This small molecule binds to this protein.
Small molecule (SMILES): c1coc(CNc2ncnc3sc4c(c23)CCCC4)c1

Sequence of chain 1.A:
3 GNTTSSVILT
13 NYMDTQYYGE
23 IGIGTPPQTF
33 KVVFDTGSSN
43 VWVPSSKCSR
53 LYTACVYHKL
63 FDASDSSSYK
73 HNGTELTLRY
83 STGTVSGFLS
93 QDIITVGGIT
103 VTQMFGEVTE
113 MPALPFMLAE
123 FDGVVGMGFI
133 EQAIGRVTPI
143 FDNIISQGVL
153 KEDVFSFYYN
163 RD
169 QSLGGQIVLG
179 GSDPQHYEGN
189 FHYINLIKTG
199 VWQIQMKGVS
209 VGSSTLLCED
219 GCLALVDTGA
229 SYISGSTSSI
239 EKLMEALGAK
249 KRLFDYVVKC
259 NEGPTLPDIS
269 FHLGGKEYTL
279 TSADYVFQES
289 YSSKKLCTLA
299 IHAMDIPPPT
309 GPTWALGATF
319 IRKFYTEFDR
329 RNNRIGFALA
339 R

Binding-site contacts:
Ligand atom C11 contacts residue TYR82 of chain 1.A at 3.5 Å (hydrophobic).
Ligand atom C1 contacts residue SER229 of chain 1.A at 3.3 Å.
Ligand atom C10 contacts residue TYR82 of chain 1.A at 3.6 Å (hydrophobic).
Ligand atom C7 contacts residue PHE123 of chain 1.A at 3.6 Å (hydrophobic).
Ligand atom C17 contacts residue TYR19 of chain 1.A at 3.9 Å (hydrophobic).
Ligand atom O20 contacts residue ALA228 of chain 1.A at 3.4 Å.
Ligand atom C18 contacts residue GLY227 of chain 1.A at 3.8 Å.
Ligand atom C14 contacts residue PHE123 of chain 1.A at 3.7 Å (hydrophobic).
Ligand atom C18 contacts residue THR226 of chain 1.A at 3.3 Å.
Ligand atom C1 contacts residue THR17 of chain 1.A at 3.1 Å.
Ligand atom C19 contacts residue GLY227 of chain 1.A at 3.8 Å.
Ligand atom O20 contacts residue THR17 of chain 1.A at 3.1 Å (h-bond).
Ligand atom C3 contacts residue DMS1 of chain 1.H at 3.3 Å.
Ligand atom C18 contacts residue TYR19 of chain 1.A at 3.4 Å (hydrophobic).
Ligand atom C5 contacts residue DMS1 of chain 1.G at 3.6 Å.
Ligand atom C7 contacts residue THR84 of chain 1.A at 3.8 Å.
Ligand atom C12 contacts residue VAL126 of chain 1.A at 3.9 Å (hydrophobic).
Ligand atom S8 contacts residue PRO117 of chain 1.A at 3.8 Å.
Ligand atom C17 contacts residue GLY227 of chain 1.A at 3.6 Å.
Ligand atom C13 contacts residue GLY227 of chain 1.A at 3.2 Å.
Ligand atom O20 contacts residue SER229 of chain 1.A at 3.5 Å (h-bond).
Ligand atom C11 contacts residue ASP37 of chain 1.A at 3.9 Å.
Ligand atom C19 contacts residue ALA228 of chain 1.A at 3.8 Å (hydrophobic).
Ligand atom C15 contacts residue PHE123 of chain 1.A at 3.5 Å (hydrophobic).
Ligand atom C19 contacts residue THR226 of chain 1.A at 3.1 Å.
Ligand atom N4 contacts residue DMS1 of chain 1.H at 3.5 Å.
Ligand atom S8 contacts residue THR84 of chain 1.A at 3.8 Å.
Ligand atom C15 contacts residue DMS1 of chain 1.H at 3.8 Å.
Ligand atom S8 contacts residue PHE118 of chain 1.A at 3.5 Å.
Ligand atom C1 contacts residue GLY227 of chain 1.A at 3.3 Å.
Ligand atom C1 contacts residue DMS1 of chain 1.H at 3.6 Å.
Ligand atom C17 contacts residue VAL35 of chain 1.A at 3.6 Å (hydrophobic).
Ligand atom C18 contacts residue VAL35 of chain 1.A at 3.7 Å (hydrophobic).
Ligand atom N2 contacts residue DMS1 of chain 1.H at 3.5 Å.
Ligand atom C16 contacts residue THR17 of chain 1.A at 3.1 Å.
Ligand atom C5 contacts residue LEU120 of chain 1.A at 3.7 Å (hydrophobic).
Ligand atom N2 contacts residue GLY227 of chain 1.A at 3.1 Å (h-bond).
Ligand atom O20 contacts residue GLY227 of chain 1.A at 3.5 Å.
Ligand atom N4 contacts residue DMS1 of chain 1.G at 3.2 Å.
Ligand atom C16 contacts residue GLY227 of chain 1.A at 3.2 Å.